Sequence of chain 1.F:
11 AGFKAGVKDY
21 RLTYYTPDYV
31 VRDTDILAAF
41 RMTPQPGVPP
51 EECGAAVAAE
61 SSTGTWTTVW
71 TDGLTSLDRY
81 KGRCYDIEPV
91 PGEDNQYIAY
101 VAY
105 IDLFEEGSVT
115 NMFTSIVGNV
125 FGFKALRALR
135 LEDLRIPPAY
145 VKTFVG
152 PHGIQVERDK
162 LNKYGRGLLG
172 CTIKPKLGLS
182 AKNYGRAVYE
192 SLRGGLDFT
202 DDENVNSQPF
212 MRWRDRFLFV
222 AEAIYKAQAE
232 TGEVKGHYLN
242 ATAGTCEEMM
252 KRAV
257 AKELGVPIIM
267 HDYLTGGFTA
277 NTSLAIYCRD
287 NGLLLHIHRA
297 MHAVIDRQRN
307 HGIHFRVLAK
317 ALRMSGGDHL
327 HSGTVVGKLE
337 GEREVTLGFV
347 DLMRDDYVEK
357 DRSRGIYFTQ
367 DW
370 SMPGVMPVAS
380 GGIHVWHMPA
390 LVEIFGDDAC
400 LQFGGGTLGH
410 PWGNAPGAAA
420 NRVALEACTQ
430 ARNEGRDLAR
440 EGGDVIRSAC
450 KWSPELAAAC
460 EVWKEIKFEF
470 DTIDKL

Sequence of chain 1.E:
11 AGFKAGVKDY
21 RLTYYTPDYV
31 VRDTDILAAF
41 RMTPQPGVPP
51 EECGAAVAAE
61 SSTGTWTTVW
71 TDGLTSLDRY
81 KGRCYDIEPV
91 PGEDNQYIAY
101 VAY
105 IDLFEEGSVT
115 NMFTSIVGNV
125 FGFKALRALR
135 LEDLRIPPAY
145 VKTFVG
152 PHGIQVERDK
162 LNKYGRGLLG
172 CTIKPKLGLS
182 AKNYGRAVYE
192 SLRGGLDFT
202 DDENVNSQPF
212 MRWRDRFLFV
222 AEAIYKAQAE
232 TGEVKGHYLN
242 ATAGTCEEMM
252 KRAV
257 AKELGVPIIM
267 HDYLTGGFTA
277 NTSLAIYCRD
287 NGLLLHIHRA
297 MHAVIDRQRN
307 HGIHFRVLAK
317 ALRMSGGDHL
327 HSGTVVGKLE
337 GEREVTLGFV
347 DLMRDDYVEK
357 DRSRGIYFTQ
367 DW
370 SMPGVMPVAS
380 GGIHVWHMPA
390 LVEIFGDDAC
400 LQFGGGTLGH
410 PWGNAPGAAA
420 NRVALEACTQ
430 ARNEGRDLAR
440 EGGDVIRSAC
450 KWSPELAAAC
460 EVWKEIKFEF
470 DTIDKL

Binding-site contacts:
Ligand atom O3 contacts residue KCX201 of chain 1.F at 2.8 Å (h-bond).
Ligand atom C3 contacts residue MG1 of chain 1.UA at 3.2 Å.
Ligand atom O5 contacts residue LEU335 of chain 1.F at 3.4 Å.
Ligand atom O1P contacts residue GLY404 of chain 1.F at 2.7 Å (h-bond).
Ligand atom O1P contacts residue THR65 of chain 1.E at 2.6 Å (h-bond).
Ligand atom P1 contacts residue THR65 of chain 1.E at 3.4 Å.
Ligand atom O4P contacts residue ARG295 of chain 1.F at 2.8 Å (salt-bridge).
Ligand atom O2P contacts residue GLY381 of chain 1.F at 2.8 Å (h-bond).
Ligand atom O2 contacts residue KCX201 of chain 1.F at 3.3 Å (h-bond).
Ligand atom O2 contacts residue ASP203 of chain 1.F at 3.4 Å (salt-bridge).
Ligand atom C contacts residue ASN123 of chain 1.E at 3.4 Å.
Ligand atom O7 contacts residue ASP203 of chain 1.F at 3.1 Å (salt-bridge).
Ligand atom O2P contacts residue LYS334 of chain 1.F at 2.9 Å (salt-bridge).
Ligand atom O6 contacts residue LYS334 of chain 1.F at 3.1 Å (salt-bridge).
Ligand atom O2 contacts residue THR173 of chain 1.F at 3.1 Å (h-bond).
Ligand atom O4 contacts residue SER379 of chain 1.F at 2.7 Å (h-bond).
Ligand atom O2 contacts residue LYS175 of chain 1.F at 3.0 Å (salt-bridge).
Ligand atom O2 contacts residue MG1 of chain 1.UA at 2.3 Å.
Ligand atom O1 contacts residue LYS175 of chain 1.F at 3.2 Å (salt-bridge).
Ligand atom O3P contacts residue GLY403 of chain 1.F at 2.8 Å (h-bond).
Ligand atom O4 contacts residue GLY380 of chain 1.F at 3.3 Å (h-bond).
Ligand atom C2 contacts residue MG1 of chain 1.UA at 3.0 Å.
Ligand atom O1P contacts residue LYS175 of chain 1.F at 3.4 Å.
Ligand atom O2P contacts residue THR65 of chain 1.E at 3.4 Å (h-bond).
Ligand atom O5P contacts residue HIS327 of chain 1.F at 2.8 Å (h-bond).
Ligand atom O7 contacts residue ASN123 of chain 1.E at 3.0 Å (h-bond).
Ligand atom O6P contacts residue ARG295 of chain 1.F at 2.8 Å (salt-bridge).
Ligand atom O3 contacts residue HIS294 of chain 1.F at 2.9 Å (h-bond).
Ligand atom O7 contacts residue LYS175 of chain 1.F at 3.4 Å (salt-bridge).
Ligand atom O7 contacts residue GLU204 of chain 1.F at 3.1 Å (salt-bridge).
Ligand atom O3 contacts residue GLU204 of chain 1.F at 2.8 Å (salt-bridge).
Ligand atom O2P contacts residue TRP66 of chain 1.E at 3.3 Å.
Ligand atom O7 contacts residue MG1 of chain 1.UA at 2.3 Å.
Ligand atom O3 contacts residue MG1 of chain 1.UA at 2.3 Å.
Ligand atom O6 contacts residue GLU60 of chain 1.E at 3.3 Å (salt-bridge).
Ligand atom C3 contacts residue KCX201 of chain 1.F at 3.2 Å.
Ligand atom O5P contacts residue SER379 of chain 1.F at 3.3 Å (h-bond).
Ligand atom O7 contacts residue LYS177 of chain 1.F at 2.7 Å (salt-bridge).
Ligand atom C contacts residue MG1 of chain 1.UA at 3.0 Å.
Ligand atom C contacts residue LYS175 of chain 1.F at 3.4 Å.

A protein and the small-molecule ligand that binds it are described below.
Small molecule (SMILES): O=C(O)[C@@](O)(COP(=O)(O)O)[C@H](O)[C@H](O)COP(=O)(O)O